Binding-site contacts:
Ligand atom S1 contacts residue THR198 of chain 2.F at 3.8 Å.
Ligand atom N1 contacts residue HIS114 of chain 2.F at 3.4 Å (h-bond).
Ligand atom N1 contacts residue ZN1 of chain 2.BB at 1.9 Å.
Ligand atom N2 contacts residue THR199 of chain 2.F at 2.7 Å (h-bond).
Ligand atom C2 contacts residue THR199 of chain 2.F at 3.9 Å.
Ligand atom O3 contacts residue VAL133 of chain 2.F at 4.2 Å.
Ligand atom O1 contacts residue TRP208 of chain 2.F at 3.7 Å.
Ligand atom S1 contacts residue HIS131 of chain 2.F at 3.9 Å.
Ligand atom O3 contacts residue GLN110 of chain 2.F at 2.9 Å (h-bond).
Ligand atom N4 contacts residue LEU197 of chain 2.F at 4.3 Å.
Ligand atom N1 contacts residue THR198 of chain 2.F at 2.8 Å (h-bond).
Ligand atom S2 contacts residue LEU197 of chain 2.F at 4.1 Å.
Ligand atom S1 contacts residue ZN1 of chain 2.BB at 3.0 Å.
Ligand atom N1 contacts residue GLU118 of chain 2.F at 3.9 Å.
Ligand atom C1 contacts residue LEU197 of chain 2.F at 4.0 Å (hydrophobic).
Ligand atom S2 contacts residue VAL133 of chain 2.F at 3.9 Å.
Ligand atom S2 contacts residue GLN110 of chain 2.F at 4.1 Å.
Ligand atom N1 contacts residue HIS131 of chain 2.F at 3.3 Å (h-bond).
Ligand atom O2 contacts residue HIS112 of chain 2.F at 3.2 Å.
Ligand atom N3 contacts residue THR198 of chain 2.F at 3.8 Å.
Ligand atom O2 contacts residue TRP208 of chain 2.F at 4.3 Å.
Ligand atom C1 contacts residue HIS112 of chain 2.F at 4.2 Å.
Ligand atom S1 contacts residue HIS112 of chain 2.F at 3.9 Å.
Ligand atom O1 contacts residue THR198 of chain 2.F at 2.9 Å (h-bond).
Ligand atom O2 contacts residue VAL143 of chain 2.F at 3.9 Å.
Ligand atom C1 contacts residue THR198 of chain 2.F at 4.3 Å.
Ligand atom C1 contacts residue ZN1 of chain 2.BB at 4.1 Å.
Ligand atom C1 contacts residue THR199 of chain 2.F at 4.3 Å.
Ligand atom O1 contacts residue ZN1 of chain 2.BB at 4.2 Å.
Ligand atom S2 contacts residue HIS112 of chain 2.F at 4.0 Å.
Ligand atom O2 contacts residue VAL133 of chain 2.F at 3.7 Å.
Ligand atom O1 contacts residue LEU197 of chain 2.F at 3.4 Å.
Ligand atom N2 contacts residue LEU197 of chain 2.F at 4.0 Å.
Ligand atom C3 contacts residue GLN110 of chain 2.F at 3.8 Å.
Ligand atom C2 contacts residue LEU197 of chain 2.F at 4.1 Å (hydrophobic).
Ligand atom O2 contacts residue HIS131 of chain 2.F at 3.5 Å (h-bond).
Ligand atom O2 contacts residue ZN1 of chain 2.BB at 3.1 Å.
Ligand atom N1 contacts residue HIS112 of chain 2.F at 3.3 Å (h-bond).
Ligand atom N3 contacts residue LEU197 of chain 2.F at 3.8 Å.
Ligand atom N3 contacts residue THR199 of chain 2.F at 3.0 Å (h-bond).

Sequence of chain 2.F:
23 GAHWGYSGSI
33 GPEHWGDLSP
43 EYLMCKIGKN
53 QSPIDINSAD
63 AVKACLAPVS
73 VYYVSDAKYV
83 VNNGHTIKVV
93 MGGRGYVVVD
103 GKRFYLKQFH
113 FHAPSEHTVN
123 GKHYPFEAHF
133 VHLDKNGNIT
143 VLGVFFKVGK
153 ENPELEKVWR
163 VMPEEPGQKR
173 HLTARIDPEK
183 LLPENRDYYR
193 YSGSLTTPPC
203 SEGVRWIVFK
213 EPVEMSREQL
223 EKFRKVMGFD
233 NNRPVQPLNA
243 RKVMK

This protein binds this small molecule.
Small molecule (SMILES): CC(=O)Nc1nnc(S(N)(=O)=O)s1